A protein and the small-molecule ligand that binds it are described below.
Small molecule (SMILES): CC(=O)N[C@@H]1[C@@H](O)[C@H](O)[C@@H](CO)O[C@H]1O

Sequence of chain 1.D:
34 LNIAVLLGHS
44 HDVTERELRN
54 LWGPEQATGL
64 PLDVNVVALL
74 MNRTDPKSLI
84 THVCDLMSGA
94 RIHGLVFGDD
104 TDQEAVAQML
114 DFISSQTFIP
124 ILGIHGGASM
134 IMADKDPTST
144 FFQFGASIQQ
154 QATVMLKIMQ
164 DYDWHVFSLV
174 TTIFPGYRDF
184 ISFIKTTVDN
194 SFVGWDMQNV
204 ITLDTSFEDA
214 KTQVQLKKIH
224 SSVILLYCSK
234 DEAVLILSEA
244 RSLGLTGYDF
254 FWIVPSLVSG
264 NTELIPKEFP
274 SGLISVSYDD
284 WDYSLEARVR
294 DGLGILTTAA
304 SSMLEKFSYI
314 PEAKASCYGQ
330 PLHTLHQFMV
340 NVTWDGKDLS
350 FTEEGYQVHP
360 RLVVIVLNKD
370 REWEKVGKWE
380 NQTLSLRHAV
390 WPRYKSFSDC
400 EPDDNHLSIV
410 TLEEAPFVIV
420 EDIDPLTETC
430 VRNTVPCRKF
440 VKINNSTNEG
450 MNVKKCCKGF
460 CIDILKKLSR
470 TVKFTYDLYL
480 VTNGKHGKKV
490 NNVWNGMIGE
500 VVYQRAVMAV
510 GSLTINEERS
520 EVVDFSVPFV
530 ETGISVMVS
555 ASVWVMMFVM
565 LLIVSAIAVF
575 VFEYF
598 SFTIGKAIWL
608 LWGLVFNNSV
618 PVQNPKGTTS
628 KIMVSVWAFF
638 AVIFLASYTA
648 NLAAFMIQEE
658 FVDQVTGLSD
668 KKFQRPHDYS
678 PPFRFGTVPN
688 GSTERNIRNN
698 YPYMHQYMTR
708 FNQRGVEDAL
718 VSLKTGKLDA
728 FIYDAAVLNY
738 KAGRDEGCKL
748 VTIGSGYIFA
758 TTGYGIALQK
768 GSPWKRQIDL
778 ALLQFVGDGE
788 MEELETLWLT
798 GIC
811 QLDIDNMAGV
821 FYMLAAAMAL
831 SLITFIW

Binding-site contacts:
Ligand atom O5 contacts residue SER445 of chain 1.D at 4.0 Å.
Ligand atom O7 contacts residue ILE442 of chain 1.D at 3.5 Å.
Ligand atom C5 contacts residue ASN443 of chain 1.D at 3.7 Å.
Ligand atom C1 contacts residue ASN443 of chain 1.D at 1.5 Å.
Ligand atom C2 contacts residue ASN443 of chain 1.D at 2.6 Å.
Ligand atom C3 contacts residue ASN443 of chain 1.D at 3.9 Å.
Ligand atom C7 contacts residue THR446 of chain 1.D at 4.5 Å.
Ligand atom O7 contacts residue ASN443 of chain 1.D at 3.7 Å.
Ligand atom C8 contacts residue ILE442 of chain 1.D at 3.9 Å (hydrophobic).
Ligand atom C7 contacts residue ASN443 of chain 1.D at 4.0 Å.
Ligand atom O6 contacts residue SER445 of chain 1.D at 3.8 Å.
Ligand atom C4 contacts residue ASN443 of chain 1.D at 4.3 Å.
Ligand atom N2 contacts residue ILE442 of chain 1.D at 3.6 Å.
Ligand atom N2 contacts residue ASN443 of chain 1.D at 3.0 Å (h-bond).
Ligand atom C7 contacts residue ILE442 of chain 1.D at 3.6 Å (hydrophobic).
Ligand atom O7 contacts residue THR446 of chain 1.D at 3.4 Å.
Ligand atom O5 contacts residue ASN443 of chain 1.D at 2.4 Å (h-bond).